Binding-site contacts:
Ligand atom CA contacts residue PHE277 of chain 1.C at 3.9 Å (hydrophobic).
Ligand atom CD2 contacts residue VAL174 of chain 1.C at 4.3 Å (hydrophobic).
Ligand atom C contacts residue TYR293 of chain 1.C at 4.2 Å (hydrophobic).
Ligand atom C contacts residue PHE277 of chain 1.C at 3.3 Å (hydrophobic).
Ligand atom CD contacts residue PHE277 of chain 1.C at 3.9 Å (hydrophobic).
Ligand atom C contacts residue PHE277 of chain 1.C at 4.2 Å (hydrophobic).
Ligand atom CG contacts residue TYR293 of chain 1.C at 2.9 Å (hydrophobic).
Ligand atom CA contacts residue THR176 of chain 1.C at 4.1 Å.
Ligand atom C contacts residue ARG274 of chain 1.C at 3.7 Å.
Ligand atom N contacts residue PHE277 of chain 1.C at 3.8 Å.
Ligand atom CD contacts residue ILE280 of chain 1.C at 4.0 Å (hydrophobic).
Ligand atom CB contacts residue TYR293 of chain 1.C at 2.8 Å (hydrophobic).
Ligand atom CA contacts residue TYR293 of chain 1.C at 4.3 Å (hydrophobic).
Ligand atom O contacts residue PRO177 of chain 1.C at 3.8 Å.
Ligand atom O contacts residue PHE277 of chain 1.C at 4.2 Å.
Ligand atom CB contacts residue THR176 of chain 1.C at 3.7 Å.
Ligand atom OH contacts residue HIS82 of chain 1.C at 3.6 Å.
Ligand atom CZ contacts residue HIS82 of chain 1.C at 4.2 Å.
Ligand atom N contacts residue TYR96 of chain 1.C at 3.5 Å (h-bond).
Ligand atom OH contacts residue LEU5 of chain 1.C at 3.3 Å (h-bond).
Ligand atom NH1 contacts residue TRP285 of chain 1.C at 4.2 Å.
Ligand atom O contacts residue PHE277 of chain 1.C at 2.2 Å.
Ligand atom CE1 contacts residue LEU5 of chain 1.C at 3.8 Å (hydrophobic).
Ligand atom CG contacts residue PHE277 of chain 1.C at 4.3 Å (hydrophobic).
Ligand atom CG2 contacts residue PHE78 of chain 1.C at 3.6 Å (hydrophobic).
Ligand atom CE2 contacts residue HIS82 of chain 1.C at 3.9 Å.
Ligand atom C contacts residue THR176 of chain 1.C at 4.1 Å.
Ligand atom CD contacts residue TYR293 of chain 1.C at 4.3 Å (hydrophobic).
Ligand atom NH2 contacts residue TRP285 of chain 1.C at 3.7 Å.
Ligand atom CB contacts residue PHE277 of chain 1.C at 3.9 Å (hydrophobic).
Ligand atom CA contacts residue TYR96 of chain 1.C at 4.1 Å (hydrophobic).
Ligand atom CB contacts residue PHE78 of chain 1.C at 3.9 Å (hydrophobic).
Ligand atom O contacts residue THR176 of chain 1.C at 3.5 Å.
Ligand atom CZ contacts residue LEU5 of chain 1.C at 4.0 Å (hydrophobic).
Ligand atom O contacts residue TYR293 of chain 1.C at 3.2 Å (h-bond).
Ligand atom CZ contacts residue TRP285 of chain 1.C at 4.2 Å (hydrophobic).
Ligand atom NH2 contacts residue ILE280 of chain 1.C at 3.2 Å.
Ligand atom CD1 contacts residue TYR297 of chain 1.C at 4.1 Å (hydrophobic).
Ligand atom C contacts residue TYR96 of chain 1.C at 3.7 Å (hydrophobic).
Ligand atom O contacts residue TYR96 of chain 1.C at 2.9 Å (h-bond).

Sequence of chain 1.C:
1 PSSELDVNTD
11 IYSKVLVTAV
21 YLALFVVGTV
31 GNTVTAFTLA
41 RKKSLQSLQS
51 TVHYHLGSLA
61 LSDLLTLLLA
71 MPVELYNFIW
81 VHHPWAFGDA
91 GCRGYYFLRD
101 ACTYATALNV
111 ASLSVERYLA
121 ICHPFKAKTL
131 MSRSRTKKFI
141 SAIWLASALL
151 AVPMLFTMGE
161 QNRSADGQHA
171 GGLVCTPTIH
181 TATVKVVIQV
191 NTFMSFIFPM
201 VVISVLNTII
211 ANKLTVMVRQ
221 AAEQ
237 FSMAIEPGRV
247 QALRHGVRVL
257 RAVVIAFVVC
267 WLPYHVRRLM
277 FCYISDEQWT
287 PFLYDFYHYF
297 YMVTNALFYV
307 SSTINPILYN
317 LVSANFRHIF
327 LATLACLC

The protein below binds the small molecule below.
Small molecule (SMILES): CC[C@H](C)[C@H](NC(=O)[C@H](Cc1ccc(O)cc1)NC(=O)[C@@H]1CCCN1C(=O)[C@H](CCCN=C(N)N)NC(=O)[C@H](C)N)C(=O)N[C@@H](C)C=O